Binding-site contacts:
Ligand atom C4 contacts residue ASN600 of chain 1.C at 4.2 Å.
Ligand atom C7 contacts residue ASN600 of chain 1.C at 3.5 Å.
Ligand atom C8 contacts residue ASN600 of chain 1.C at 3.8 Å.
Ligand atom C5 contacts residue ASN600 of chain 1.C at 3.7 Å.
Ligand atom N2 contacts residue ASN600 of chain 1.C at 2.8 Å (h-bond).
Ligand atom C2 contacts residue ASN600 of chain 1.C at 2.5 Å.
Ligand atom O7 contacts residue ASN600 of chain 1.C at 3.9 Å.
Ligand atom O5 contacts residue ASN600 of chain 1.C at 2.4 Å (h-bond).
Ligand atom C1 contacts residue ASN600 of chain 1.C at 1.4 Å.
Ligand atom C3 contacts residue ASN600 of chain 1.C at 3.8 Å.

Sequence of chain 1.C:
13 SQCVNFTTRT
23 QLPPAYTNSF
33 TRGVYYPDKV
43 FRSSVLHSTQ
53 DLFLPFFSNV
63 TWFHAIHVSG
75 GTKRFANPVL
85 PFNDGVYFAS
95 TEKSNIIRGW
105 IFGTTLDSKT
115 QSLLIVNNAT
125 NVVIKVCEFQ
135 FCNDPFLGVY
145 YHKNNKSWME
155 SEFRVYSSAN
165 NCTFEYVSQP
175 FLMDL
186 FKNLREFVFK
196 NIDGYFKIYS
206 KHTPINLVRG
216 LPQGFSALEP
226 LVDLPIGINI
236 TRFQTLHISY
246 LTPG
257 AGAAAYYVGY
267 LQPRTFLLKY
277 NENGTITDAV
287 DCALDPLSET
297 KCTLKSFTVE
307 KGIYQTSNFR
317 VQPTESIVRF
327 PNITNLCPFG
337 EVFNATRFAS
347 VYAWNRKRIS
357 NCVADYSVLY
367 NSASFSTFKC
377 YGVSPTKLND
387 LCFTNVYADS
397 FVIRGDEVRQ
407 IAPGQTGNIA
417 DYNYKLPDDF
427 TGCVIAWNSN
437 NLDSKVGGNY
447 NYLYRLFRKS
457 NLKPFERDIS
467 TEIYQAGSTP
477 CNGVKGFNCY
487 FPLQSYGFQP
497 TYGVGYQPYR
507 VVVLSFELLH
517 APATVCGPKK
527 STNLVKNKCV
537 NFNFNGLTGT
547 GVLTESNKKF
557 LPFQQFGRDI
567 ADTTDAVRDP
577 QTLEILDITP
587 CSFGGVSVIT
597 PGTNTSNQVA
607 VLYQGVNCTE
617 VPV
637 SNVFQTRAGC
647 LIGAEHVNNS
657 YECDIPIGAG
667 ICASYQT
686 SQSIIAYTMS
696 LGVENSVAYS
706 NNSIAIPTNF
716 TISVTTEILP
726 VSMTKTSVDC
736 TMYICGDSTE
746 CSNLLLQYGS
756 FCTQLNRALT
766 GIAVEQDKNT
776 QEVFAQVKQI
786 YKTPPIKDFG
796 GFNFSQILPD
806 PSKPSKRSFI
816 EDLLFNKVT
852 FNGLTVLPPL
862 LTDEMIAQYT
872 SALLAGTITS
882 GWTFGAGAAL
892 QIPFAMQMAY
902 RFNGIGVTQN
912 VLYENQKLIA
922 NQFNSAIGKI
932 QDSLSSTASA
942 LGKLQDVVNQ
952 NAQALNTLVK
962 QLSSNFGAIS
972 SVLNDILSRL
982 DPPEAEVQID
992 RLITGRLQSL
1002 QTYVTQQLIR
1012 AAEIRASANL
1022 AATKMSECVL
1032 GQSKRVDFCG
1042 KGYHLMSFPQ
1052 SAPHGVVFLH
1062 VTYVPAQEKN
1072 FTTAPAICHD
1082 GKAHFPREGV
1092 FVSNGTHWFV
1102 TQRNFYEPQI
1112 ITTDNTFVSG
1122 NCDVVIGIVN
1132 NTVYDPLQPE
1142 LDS

This small molecule binds to this protein.
Small molecule (SMILES): CC(=O)N[C@@H]1[C@@H](O)[C@H](O)[C@@H](CO)O[C@H]1O